Sequence of chain 1.B:
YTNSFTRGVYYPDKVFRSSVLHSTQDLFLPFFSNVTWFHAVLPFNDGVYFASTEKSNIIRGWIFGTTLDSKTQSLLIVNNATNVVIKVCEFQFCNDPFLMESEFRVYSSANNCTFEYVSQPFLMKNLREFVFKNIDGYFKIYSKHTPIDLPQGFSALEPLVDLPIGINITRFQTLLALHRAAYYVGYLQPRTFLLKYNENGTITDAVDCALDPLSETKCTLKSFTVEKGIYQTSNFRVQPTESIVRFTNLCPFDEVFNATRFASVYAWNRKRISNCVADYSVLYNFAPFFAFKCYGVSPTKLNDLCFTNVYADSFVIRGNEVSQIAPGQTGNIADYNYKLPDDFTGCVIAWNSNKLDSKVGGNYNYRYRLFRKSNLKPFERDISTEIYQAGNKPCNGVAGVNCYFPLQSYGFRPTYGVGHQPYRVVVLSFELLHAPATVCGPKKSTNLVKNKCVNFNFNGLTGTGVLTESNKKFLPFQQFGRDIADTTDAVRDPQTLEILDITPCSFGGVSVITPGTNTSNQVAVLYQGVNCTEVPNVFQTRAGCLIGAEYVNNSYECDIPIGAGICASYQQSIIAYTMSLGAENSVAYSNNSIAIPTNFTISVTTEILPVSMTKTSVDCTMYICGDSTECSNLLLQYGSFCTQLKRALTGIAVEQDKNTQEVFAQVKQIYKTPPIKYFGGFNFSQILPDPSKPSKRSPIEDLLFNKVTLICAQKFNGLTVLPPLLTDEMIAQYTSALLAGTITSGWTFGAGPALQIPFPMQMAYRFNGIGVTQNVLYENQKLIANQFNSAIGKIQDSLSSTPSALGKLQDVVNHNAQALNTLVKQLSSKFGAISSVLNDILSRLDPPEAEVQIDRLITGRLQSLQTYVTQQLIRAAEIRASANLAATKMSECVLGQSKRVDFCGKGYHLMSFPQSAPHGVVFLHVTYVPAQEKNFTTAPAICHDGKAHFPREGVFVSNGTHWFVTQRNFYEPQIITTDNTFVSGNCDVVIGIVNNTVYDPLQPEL

Binding-site contacts:
Ligand atom C4 contacts residue ASN264 of chain 1.C at 4.2 Å.
Ligand atom C6 contacts residue LYS540 of chain 1.B at 4.0 Å.
Ligand atom C2 contacts residue ASN264 of chain 1.C at 2.5 Å.
Ligand atom O5 contacts residue LYS540 of chain 1.B at 4.1 Å.
Ligand atom C5 contacts residue ASN264 of chain 1.C at 3.7 Å.
Ligand atom N2 contacts residue ASN262 of chain 1.C at 4.4 Å.
Ligand atom C1 contacts residue ASN264 of chain 1.C at 1.4 Å.
Ligand atom O7 contacts residue ASN264 of chain 1.C at 4.2 Å.
Ligand atom N2 contacts residue ASN264 of chain 1.C at 2.9 Å (h-bond).
Ligand atom C8 contacts residue ASN264 of chain 1.C at 3.4 Å.
Ligand atom C7 contacts residue ASN262 of chain 1.C at 4.1 Å.
Ligand atom C7 contacts residue ASN264 of chain 1.C at 3.3 Å.
Ligand atom O5 contacts residue ASN264 of chain 1.C at 2.4 Å (h-bond).
Ligand atom C3 contacts residue ASN264 of chain 1.C at 3.8 Å.
Ligand atom O7 contacts residue ASN262 of chain 1.C at 3.5 Å (h-bond).

The small molecule below binds the protein below.
Small molecule (SMILES): CC(=O)N[C@@H]1[C@@H](O)[C@H](O)[C@@H](CO)O[C@H]1O

Sequence of chain 1.C:
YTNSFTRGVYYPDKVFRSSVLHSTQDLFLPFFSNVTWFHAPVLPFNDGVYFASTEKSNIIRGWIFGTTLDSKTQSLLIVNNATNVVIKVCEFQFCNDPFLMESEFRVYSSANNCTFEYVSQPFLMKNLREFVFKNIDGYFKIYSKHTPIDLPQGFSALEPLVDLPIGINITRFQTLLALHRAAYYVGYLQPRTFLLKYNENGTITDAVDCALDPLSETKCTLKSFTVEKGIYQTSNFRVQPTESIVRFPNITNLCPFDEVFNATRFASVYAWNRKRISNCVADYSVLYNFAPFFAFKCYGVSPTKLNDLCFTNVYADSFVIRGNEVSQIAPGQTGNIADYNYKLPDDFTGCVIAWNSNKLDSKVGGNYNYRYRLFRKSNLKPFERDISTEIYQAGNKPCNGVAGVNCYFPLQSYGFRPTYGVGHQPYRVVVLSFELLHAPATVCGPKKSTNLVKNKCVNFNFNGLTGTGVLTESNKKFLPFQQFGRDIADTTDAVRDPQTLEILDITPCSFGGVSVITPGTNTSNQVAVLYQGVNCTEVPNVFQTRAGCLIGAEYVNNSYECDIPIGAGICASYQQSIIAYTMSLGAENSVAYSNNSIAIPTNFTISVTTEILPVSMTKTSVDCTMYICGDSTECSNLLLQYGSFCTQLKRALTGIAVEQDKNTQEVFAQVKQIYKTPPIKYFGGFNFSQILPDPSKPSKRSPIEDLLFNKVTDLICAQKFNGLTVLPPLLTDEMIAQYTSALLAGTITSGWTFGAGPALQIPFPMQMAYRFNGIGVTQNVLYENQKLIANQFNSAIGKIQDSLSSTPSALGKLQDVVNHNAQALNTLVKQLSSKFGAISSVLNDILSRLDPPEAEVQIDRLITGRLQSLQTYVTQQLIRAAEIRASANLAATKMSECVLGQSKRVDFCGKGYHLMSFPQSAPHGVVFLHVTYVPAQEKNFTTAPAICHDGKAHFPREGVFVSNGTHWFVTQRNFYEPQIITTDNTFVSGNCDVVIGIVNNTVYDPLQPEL